Binding-site contacts:
Ligand atom N2 contacts residue ARG225 of chain 1.A at 3.9 Å.
Ligand atom O6 contacts residue LYS223 of chain 1.A at 3.6 Å.
Ligand atom C7 contacts residue GLU70 of chain 1.A at 3.9 Å.
Ligand atom C8 contacts residue CYS94 of chain 1.A at 4.3 Å (hydrophobic).
Ligand atom C1 contacts residue GLU70 of chain 1.A at 4.3 Å.
Ligand atom C5 contacts residue ASN91 of chain 1.A at 3.6 Å.
Ligand atom O7 contacts residue ARG225 of chain 1.A at 3.9 Å.
Ligand atom O3 contacts residue ARG225 of chain 1.A at 2.9 Å (salt-bridge).
Ligand atom C5 contacts residue ARG225 of chain 1.A at 4.1 Å.
Ligand atom C7 contacts residue ARG225 of chain 1.A at 3.9 Å.
Ligand atom C7 contacts residue ASN91 of chain 1.A at 3.2 Å.
Ligand atom C3 contacts residue ARG225 of chain 1.A at 4.0 Å.
Ligand atom O4 contacts residue LYS223 of chain 1.A at 4.4 Å.
Ligand atom C6 contacts residue GLY226 of chain 1.A at 3.7 Å.
Ligand atom C7 contacts residue ASN68 of chain 1.A at 3.8 Å.
Ligand atom O5 contacts residue ASN91 of chain 1.A at 2.3 Å (h-bond).
Ligand atom C6 contacts residue ARG225 of chain 1.A at 3.8 Å.
Ligand atom C7 contacts residue CYS94 of chain 1.A at 4.3 Å (hydrophobic).
Ligand atom O5 contacts residue ARG225 of chain 1.A at 3.8 Å.
Ligand atom O7 contacts residue ASN91 of chain 1.A at 3.1 Å (h-bond).
Ligand atom O5 contacts residue GLU90 of chain 1.A at 4.2 Å.
Ligand atom O7 contacts residue CYS94 of chain 1.A at 3.6 Å.
Ligand atom C8 contacts residue ASN68 of chain 1.A at 3.3 Å.
Ligand atom C2 contacts residue ASN91 of chain 1.A at 2.5 Å.
Ligand atom C3 contacts residue ASN91 of chain 1.A at 3.8 Å.
Ligand atom N2 contacts residue ASN91 of chain 1.A at 3.0 Å (h-bond).
Ligand atom C2 contacts residue ARG225 of chain 1.A at 4.0 Å.
Ligand atom C1 contacts residue ASN91 of chain 1.A at 1.4 Å.
Ligand atom C8 contacts residue SER141 of chain 1.A at 4.2 Å.
Ligand atom O7 contacts residue ASN68 of chain 1.A at 3.5 Å (h-bond).
Ligand atom C8 contacts residue GLU70 of chain 1.A at 3.6 Å.
Ligand atom O6 contacts residue ARG225 of chain 1.A at 4.1 Å.
Ligand atom C6 contacts residue LYS223 of chain 1.A at 3.8 Å.
Ligand atom N2 contacts residue GLU70 of chain 1.A at 3.7 Å.
Ligand atom C4 contacts residue ASN91 of chain 1.A at 4.2 Å.
Ligand atom O6 contacts residue GLU90 of chain 1.A at 3.6 Å.
Ligand atom C6 contacts residue ARG225 of chain 1.A at 3.9 Å.
Ligand atom O6 contacts residue GLY226 of chain 1.A at 3.2 Å (h-bond).
Ligand atom C4 contacts residue ARG225 of chain 1.A at 4.1 Å.
Ligand atom C8 contacts residue PRO69 of chain 1.A at 4.3 Å (hydrophobic).

Sequence of chain 1.A:
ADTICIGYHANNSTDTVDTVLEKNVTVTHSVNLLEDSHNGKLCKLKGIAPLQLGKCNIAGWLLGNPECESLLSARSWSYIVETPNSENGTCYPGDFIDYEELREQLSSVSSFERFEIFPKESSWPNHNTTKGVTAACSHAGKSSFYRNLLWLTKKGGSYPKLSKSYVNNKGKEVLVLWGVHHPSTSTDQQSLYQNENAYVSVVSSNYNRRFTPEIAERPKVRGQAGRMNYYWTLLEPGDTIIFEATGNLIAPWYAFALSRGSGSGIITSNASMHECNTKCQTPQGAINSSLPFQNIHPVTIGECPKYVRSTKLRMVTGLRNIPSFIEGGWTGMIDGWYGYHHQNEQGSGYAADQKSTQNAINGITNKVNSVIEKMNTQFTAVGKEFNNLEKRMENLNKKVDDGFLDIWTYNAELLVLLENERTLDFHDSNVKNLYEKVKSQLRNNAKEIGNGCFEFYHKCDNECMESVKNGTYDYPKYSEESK

A protein and the small-molecule ligand that binds it are described below.
Small molecule (SMILES): CC(=O)N[C@H]1[C@H](O[C@H]2[C@H](O)[C@@H](NC(C)=O)CO[C@@H]2CO)O[C@H](CO)[C@@H](O[C@@H]2O[C@H](CO)[C@@H](O)[C@H](O[C@H]3O[C@H](CO)[C@@H](O)[C@H](O)[C@@H]3O)[C@@H]2O)[C@@H]1O